This small molecule binds to this protein.
Small molecule (SMILES): O[C@@H]1[C@@H](O)[C@@H](O)OC[C@@H]1O

Binding-site contacts:
Ligand atom C5 contacts residue ARA1 of chain 1.B at 0.3 Å.
Ligand atom C3 contacts residue ARA1 of chain 1.B at 0.3 Å.
Ligand atom C4 contacts residue TRP16 of chain 1.A at 3.8 Å (hydrophobic).
Ligand atom C5 contacts residue TRP16 of chain 1.A at 3.8 Å (hydrophobic).
Ligand atom C4 contacts residue ARA1 of chain 1.B at 0.2 Å.
Ligand atom O1 contacts residue LYS10 of chain 1.A at 3.1 Å (salt-bridge).
Ligand atom C1 contacts residue LYS10 of chain 1.A at 3.7 Å.
Ligand atom C4 contacts residue ASN232 of chain 1.A at 3.6 Å.
Ligand atom C5 contacts residue ARG151 of chain 1.A at 3.8 Å.
Ligand atom C1 contacts residue ASP90 of chain 1.A at 3.3 Å.
Ligand atom O2 contacts residue LYS10 of chain 1.A at 2.8 Å (salt-bridge).
Ligand atom O2 contacts residue MET204 of chain 1.A at 3.5 Å.
Ligand atom O4 contacts residue ASN205 of chain 1.A at 4.0 Å.
Ligand atom O3 contacts residue ASN232 of chain 1.A at 3.2 Å (h-bond).
Ligand atom O2 contacts residue ARA1 of chain 1.B at 0.3 Å (h-bond).
Ligand atom C5 contacts residue ASP89 of chain 1.A at 4.0 Å.
Ligand atom C3 contacts residue GLU14 of chain 1.A at 3.9 Å.
Ligand atom C1 contacts residue ARA1 of chain 1.B at 0.5 Å.
Ligand atom C4 contacts residue ARG151 of chain 1.A at 4.0 Å.
Ligand atom O5 contacts residue ARG151 of chain 1.A at 2.8 Å (salt-bridge).
Ligand atom O1 contacts residue ASP89 of chain 1.A at 3.8 Å.
Ligand atom C2 contacts residue ARG151 of chain 1.A at 4.0 Å.
Ligand atom O4 contacts residue ARA1 of chain 1.B at 0.2 Å (h-bond).
Ligand atom C2 contacts residue MET204 of chain 1.A at 3.9 Å (hydrophobic).
Ligand atom O2 contacts residue ASN205 of chain 1.A at 3.9 Å.
Ligand atom O1 contacts residue ARA1 of chain 1.B at 1.1 Å.
Ligand atom O4 contacts residue ASN232 of chain 1.A at 2.7 Å (h-bond).
Ligand atom O3 contacts residue GLU14 of chain 1.A at 2.9 Å (salt-bridge).
Ligand atom C2 contacts residue ASN205 of chain 1.A at 4.0 Å.
Ligand atom O1 contacts residue CYS64 of chain 1.A at 3.9 Å.
Ligand atom O5 contacts residue ARA1 of chain 1.B at 0.4 Å (h-bond).
Ligand atom O1 contacts residue PHE17 of chain 1.A at 3.8 Å.
Ligand atom C2 contacts residue ARA1 of chain 1.B at 0.3 Å.
Ligand atom O5 contacts residue ASP90 of chain 1.A at 3.7 Å.
Ligand atom O3 contacts residue ARA1 of chain 1.B at 0.3 Å (h-bond).
Ligand atom O1 contacts residue ASP90 of chain 1.A at 2.7 Å (salt-bridge).
Ligand atom O3 contacts residue ASN205 of chain 1.A at 3.1 Å (h-bond).
Ligand atom O4 contacts residue ARG151 of chain 1.A at 2.9 Å (salt-bridge).
Ligand atom C2 contacts residue LYS10 of chain 1.A at 3.8 Å.
Ligand atom C1 contacts residue ARG151 of chain 1.A at 3.5 Å.

Sequence of chain 1.A:
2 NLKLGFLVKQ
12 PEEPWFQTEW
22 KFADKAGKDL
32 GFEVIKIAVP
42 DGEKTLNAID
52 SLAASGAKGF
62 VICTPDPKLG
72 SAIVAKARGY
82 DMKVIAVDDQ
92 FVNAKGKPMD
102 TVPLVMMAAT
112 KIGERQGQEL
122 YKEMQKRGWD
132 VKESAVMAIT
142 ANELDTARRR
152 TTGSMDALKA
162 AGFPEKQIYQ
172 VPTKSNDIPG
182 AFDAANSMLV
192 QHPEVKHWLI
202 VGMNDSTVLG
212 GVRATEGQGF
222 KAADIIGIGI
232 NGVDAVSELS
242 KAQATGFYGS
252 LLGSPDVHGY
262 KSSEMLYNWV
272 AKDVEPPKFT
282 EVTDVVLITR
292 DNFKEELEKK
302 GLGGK